Sequence of chain 1.B:
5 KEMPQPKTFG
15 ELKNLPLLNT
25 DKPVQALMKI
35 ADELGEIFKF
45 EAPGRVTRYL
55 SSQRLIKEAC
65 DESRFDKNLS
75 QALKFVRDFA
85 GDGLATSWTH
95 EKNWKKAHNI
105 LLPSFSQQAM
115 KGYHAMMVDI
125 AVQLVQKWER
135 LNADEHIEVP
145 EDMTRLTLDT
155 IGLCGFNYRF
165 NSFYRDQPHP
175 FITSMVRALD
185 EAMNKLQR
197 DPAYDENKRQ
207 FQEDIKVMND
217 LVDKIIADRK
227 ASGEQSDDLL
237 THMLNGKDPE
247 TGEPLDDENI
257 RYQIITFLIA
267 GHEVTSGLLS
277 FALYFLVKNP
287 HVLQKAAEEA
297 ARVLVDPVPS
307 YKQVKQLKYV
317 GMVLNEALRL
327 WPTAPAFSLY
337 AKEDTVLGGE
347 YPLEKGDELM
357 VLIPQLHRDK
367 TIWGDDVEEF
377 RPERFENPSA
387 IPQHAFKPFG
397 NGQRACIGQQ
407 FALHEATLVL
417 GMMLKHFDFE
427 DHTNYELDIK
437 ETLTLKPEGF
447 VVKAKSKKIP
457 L

Binding-site contacts:
Ligand atom O contacts residue MET356 of chain 1.B at 3.6 Å.
Ligand atom N32 contacts residue ALA266 of chain 1.B at 3.8 Å.
Ligand atom CB contacts residue VAL28 of chain 1.B at 3.4 Å (hydrophobic).
Ligand atom O contacts residue TYR53 of chain 1.B at 2.5 Å (h-bond).
Ligand atom C30 contacts residue HEM1 of chain 1.F at 3.7 Å.
Ligand atom CA contacts residue TYR53 of chain 1.B at 3.6 Å (hydrophobic).
Ligand atom C contacts residue MET356 of chain 1.B at 3.8 Å (hydrophobic).
Ligand atom CG contacts residue LEU22 of chain 1.B at 3.4 Å (hydrophobic).
Ligand atom C34 contacts residue ALA330 of chain 1.B at 3.7 Å (hydrophobic).
Ligand atom C31 contacts residue HEM1 of chain 1.F at 3.7 Å.
Ligand atom CZ contacts residue ARG49 of chain 1.B at 3.2 Å.
Ligand atom CD2 contacts residue LEU22 of chain 1.B at 3.5 Å (hydrophobic).
Ligand atom CB contacts residue TYR53 of chain 1.B at 3.5 Å (hydrophobic).
Ligand atom O contacts residue ARG49 of chain 1.B at 2.8 Å (salt-bridge).
Ligand atom CD1 contacts residue LEU22 of chain 1.B at 3.8 Å (hydrophobic).
Ligand atom CD1 contacts residue ARG49 of chain 1.B at 3.7 Å.
Ligand atom CE2 contacts residue PRO27 of chain 1.B at 3.6 Å (hydrophobic).
Ligand atom CE1 contacts residue ARG49 of chain 1.B at 3.4 Å.
Ligand atom CZ contacts residue LEU190 of chain 1.B at 3.6 Å (hydrophobic).
Ligand atom O35 contacts residue ALA332 of chain 1.B at 3.6 Å.
Ligand atom CE1 contacts residue PRO27 of chain 1.B at 3.5 Å (hydrophobic).
Ligand atom CE2 contacts residue ARG49 of chain 1.B at 3.5 Å.
Ligand atom C contacts residue SER74 of chain 1.B at 3.6 Å.
Ligand atom CE1 contacts residue MET187 of chain 1.B at 3.4 Å (hydrophobic).
Ligand atom O contacts residue SER74 of chain 1.B at 3.5 Å.
Ligand atom CZ contacts residue PRO27 of chain 1.B at 3.5 Å (hydrophobic).
Ligand atom OXT contacts residue GLN75 of chain 1.B at 3.4 Å (h-bond).
Ligand atom CE1 contacts residue PHE44 of chain 1.B at 3.8 Å (hydrophobic).
Ligand atom CD2 contacts residue ARG49 of chain 1.B at 3.8 Å.
Ligand atom OXT contacts residue ALA76 of chain 1.B at 2.8 Å (h-bond).
Ligand atom C contacts residue GLN75 of chain 1.B at 3.5 Å.
Ligand atom CD1 contacts residue TYR53 of chain 1.B at 3.5 Å (hydrophobic).
Ligand atom O35 contacts residue MET356 of chain 1.B at 3.4 Å.
Ligand atom CE1 contacts residue LEU190 of chain 1.B at 3.8 Å (hydrophobic).
Ligand atom OXT contacts residue SER74 of chain 1.B at 3.5 Å.
Ligand atom C contacts residue TYR53 of chain 1.B at 3.6 Å (hydrophobic).
Ligand atom C26 contacts residue ALA332 of chain 1.B at 3.6 Å (hydrophobic).
Ligand atom C27 contacts residue LEU439 of chain 1.B at 3.4 Å (hydrophobic).
Ligand atom O contacts residue GLN75 of chain 1.B at 2.9 Å (h-bond).
Ligand atom CD1 contacts residue MET187 of chain 1.B at 3.8 Å (hydrophobic).

A protein and the small-molecule ligand that binds it are described below.
Small molecule (SMILES): O=C(CCCNc1ccncc1)N[C@@H](Cc1ccccc1)C(=O)N[C@@H](Cc1ccccc1)C(=O)O